Sequence of chain 1.B:
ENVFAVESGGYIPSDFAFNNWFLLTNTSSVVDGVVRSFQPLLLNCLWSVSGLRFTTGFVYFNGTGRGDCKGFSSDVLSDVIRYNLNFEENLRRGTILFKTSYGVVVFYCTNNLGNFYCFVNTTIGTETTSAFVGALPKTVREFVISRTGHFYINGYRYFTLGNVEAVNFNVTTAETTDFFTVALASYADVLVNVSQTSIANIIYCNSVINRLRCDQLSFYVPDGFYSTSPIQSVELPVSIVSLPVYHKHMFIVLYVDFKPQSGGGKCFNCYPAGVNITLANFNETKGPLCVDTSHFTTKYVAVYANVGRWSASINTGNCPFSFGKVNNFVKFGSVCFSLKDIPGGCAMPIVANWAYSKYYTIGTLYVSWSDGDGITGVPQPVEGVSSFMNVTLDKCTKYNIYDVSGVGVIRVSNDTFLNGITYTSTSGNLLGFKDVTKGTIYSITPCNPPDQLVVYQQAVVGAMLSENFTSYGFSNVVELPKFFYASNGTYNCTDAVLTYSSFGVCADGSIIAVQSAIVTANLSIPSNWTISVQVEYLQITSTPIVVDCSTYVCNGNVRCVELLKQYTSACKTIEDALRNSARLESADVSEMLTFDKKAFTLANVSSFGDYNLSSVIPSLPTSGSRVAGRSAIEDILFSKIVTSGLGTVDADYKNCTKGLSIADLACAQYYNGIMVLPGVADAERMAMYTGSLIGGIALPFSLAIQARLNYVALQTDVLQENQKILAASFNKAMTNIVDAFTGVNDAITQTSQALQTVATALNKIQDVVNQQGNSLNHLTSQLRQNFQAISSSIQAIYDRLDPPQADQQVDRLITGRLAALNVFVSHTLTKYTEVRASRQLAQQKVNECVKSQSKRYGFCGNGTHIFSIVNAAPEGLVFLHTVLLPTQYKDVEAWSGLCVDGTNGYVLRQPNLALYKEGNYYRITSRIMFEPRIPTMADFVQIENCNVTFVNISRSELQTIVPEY

This protein binds this small molecule.
Small molecule (SMILES): CC(=O)N[C@H]1[C@H](O[C@H]2[C@H](O)[C@@H](NC(C)=O)CO[C@@H]2CO)O[C@H](CO)[C@@H](O)[C@@H]1O

Binding-site contacts:
Ligand atom O5 contacts residue ASN98 of chain 1.B at 2.3 Å (h-bond).
Ligand atom C4 contacts residue ASN98 of chain 1.B at 4.2 Å.
Ligand atom C1 contacts residue ASN98 of chain 1.B at 1.4 Å.
Ligand atom C2 contacts residue ASN98 of chain 1.B at 2.5 Å.
Ligand atom C6 contacts residue TYR96 of chain 1.B at 3.6 Å (hydrophobic).
Ligand atom C1 contacts residue TYR96 of chain 1.B at 4.3 Å (hydrophobic).
Ligand atom C3 contacts residue ASN98 of chain 1.B at 3.8 Å.
Ligand atom C8 contacts residue ASN98 of chain 1.B at 3.9 Å.
Ligand atom O5 contacts residue TYR96 of chain 1.B at 3.9 Å.
Ligand atom N2 contacts residue ASN98 of chain 1.B at 2.9 Å (h-bond).
Ligand atom C8 contacts residue TYR96 of chain 1.B at 3.4 Å (hydrophobic).
Ligand atom C1 contacts residue THR100 of chain 1.B at 3.3 Å.
Ligand atom C5 contacts residue ASN98 of chain 1.B at 3.6 Å.
Ligand atom C3 contacts residue THR100 of chain 1.B at 3.7 Å.
Ligand atom O7 contacts residue ASN98 of chain 1.B at 3.2 Å (h-bond).
Ligand atom C2 contacts residue THR100 of chain 1.B at 3.5 Å.
Ligand atom C7 contacts residue ASN98 of chain 1.B at 3.2 Å.
Ligand atom C5 contacts residue TYR96 of chain 1.B at 3.7 Å (hydrophobic).
Ligand atom C7 contacts residue TYR96 of chain 1.B at 4.4 Å (hydrophobic).
Ligand atom C7 contacts residue THR100 of chain 1.B at 3.8 Å.
Ligand atom C8 contacts residue THR100 of chain 1.B at 3.9 Å.
Ligand atom N2 contacts residue THR100 of chain 1.B at 2.9 Å (h-bond).